The small molecule below binds the protein below.
Small molecule (SMILES): CC(=O)N[C@H]1[C@H](O[C@H]2[C@H](O)[C@@H](NC(C)=O)CO[C@@H]2CO)O[C@H](CO)[C@@H](O[C@@H]2O[C@H](CO[C@H]3O[C@H](CO)[C@@H](O)[C@H](O)[C@@H]3O)[C@@H](O)[C@H](O[C@H]3O[C@H](CO)[C@@H](O)[C@H](O)[C@@H]3O[C@H]3O[C@H](CO)[C@@H](O)[C@H](O)[C@@H]3O)[C@@H]2O)[C@@H]1O

Sequence of chain 1.E:
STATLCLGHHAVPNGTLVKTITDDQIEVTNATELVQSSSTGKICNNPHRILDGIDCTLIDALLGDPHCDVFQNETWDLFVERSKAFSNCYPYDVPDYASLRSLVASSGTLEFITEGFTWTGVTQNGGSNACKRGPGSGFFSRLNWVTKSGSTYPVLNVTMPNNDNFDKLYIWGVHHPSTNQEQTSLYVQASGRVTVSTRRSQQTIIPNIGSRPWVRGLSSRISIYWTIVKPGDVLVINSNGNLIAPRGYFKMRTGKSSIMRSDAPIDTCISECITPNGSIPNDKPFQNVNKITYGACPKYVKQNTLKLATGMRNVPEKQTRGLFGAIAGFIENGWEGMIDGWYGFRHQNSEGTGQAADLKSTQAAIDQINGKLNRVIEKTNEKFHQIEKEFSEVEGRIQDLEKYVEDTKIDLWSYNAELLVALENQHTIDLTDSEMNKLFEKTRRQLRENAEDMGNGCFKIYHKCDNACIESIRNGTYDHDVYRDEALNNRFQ

Sequence of chain 1.D:
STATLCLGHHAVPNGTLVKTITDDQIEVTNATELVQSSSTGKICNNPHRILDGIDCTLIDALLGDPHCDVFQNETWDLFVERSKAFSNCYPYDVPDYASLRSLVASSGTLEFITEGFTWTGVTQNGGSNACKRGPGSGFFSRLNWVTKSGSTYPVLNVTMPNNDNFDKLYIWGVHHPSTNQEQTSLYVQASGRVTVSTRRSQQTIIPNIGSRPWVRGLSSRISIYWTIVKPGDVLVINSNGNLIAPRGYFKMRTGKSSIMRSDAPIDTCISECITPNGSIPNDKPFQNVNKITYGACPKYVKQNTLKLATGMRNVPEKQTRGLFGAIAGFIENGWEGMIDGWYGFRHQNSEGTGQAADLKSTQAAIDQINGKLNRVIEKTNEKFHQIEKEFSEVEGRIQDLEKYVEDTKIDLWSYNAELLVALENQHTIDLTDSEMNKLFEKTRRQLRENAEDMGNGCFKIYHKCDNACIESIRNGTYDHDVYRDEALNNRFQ

Binding-site contacts:
Ligand atom O5 contacts residue VAL158 of chain 1.E at 4.3 Å.
Ligand atom O7 contacts residue ASN157 of chain 1.E at 3.7 Å.
Ligand atom C2 contacts residue ASN157 of chain 1.E at 2.4 Å.
Ligand atom C2 contacts residue SER211 of chain 1.D at 3.8 Å.
Ligand atom N2 contacts residue TRP214 of chain 1.D at 3.3 Å.
Ligand atom C7 contacts residue TRP214 of chain 1.D at 3.6 Å (hydrophobic).
Ligand atom O2 contacts residue TRP214 of chain 1.D at 3.0 Å.
Ligand atom C2 contacts residue TRP214 of chain 1.D at 4.3 Å (hydrophobic).
Ligand atom C7 contacts residue SER211 of chain 1.D at 4.4 Å.
Ligand atom O7 contacts residue TRP214 of chain 1.D at 4.2 Å.
Ligand atom O5 contacts residue TRP214 of chain 1.D at 4.4 Å.
Ligand atom C3 contacts residue ASN157 of chain 1.E at 3.8 Å.
Ligand atom C8 contacts residue SER219 of chain 1.D at 3.7 Å.
Ligand atom C6 contacts residue TRP214 of chain 1.D at 3.5 Å (hydrophobic).
Ligand atom O6 contacts residue TRP214 of chain 1.D at 4.0 Å.
Ligand atom O5 contacts residue ASN157 of chain 1.E at 2.4 Å (h-bond).
Ligand atom O6 contacts residue THR159 of chain 1.E at 3.4 Å.
Ligand atom C1 contacts residue SER211 of chain 1.D at 3.7 Å.
Ligand atom C5 contacts residue TRP214 of chain 1.D at 3.7 Å (hydrophobic).
Ligand atom C1 contacts residue ASN157 of chain 1.E at 1.4 Å.
Ligand atom C3 contacts residue SER211 of chain 1.D at 4.0 Å.
Ligand atom C7 contacts residue ASN157 of chain 1.E at 3.7 Å.
Ligand atom N2 contacts residue ASN157 of chain 1.E at 2.9 Å (h-bond).
Ligand atom C8 contacts residue SER211 of chain 1.D at 3.4 Å.
Ligand atom N2 contacts residue SER211 of chain 1.D at 3.3 Å (h-bond).
Ligand atom C2 contacts residue TRP214 of chain 1.D at 4.4 Å (hydrophobic).
Ligand atom C6 contacts residue VAL158 of chain 1.E at 4.2 Å (hydrophobic).
Ligand atom C5 contacts residue ASN157 of chain 1.E at 3.7 Å.
Ligand atom C4 contacts residue ASN157 of chain 1.E at 4.2 Å.
Ligand atom C8 contacts residue TRP214 of chain 1.D at 4.1 Å (hydrophobic).
Ligand atom O4 contacts residue TRP214 of chain 1.D at 4.0 Å.
Ligand atom C6 contacts residue THR159 of chain 1.E at 3.3 Å.